Sequence of chain 29.H:
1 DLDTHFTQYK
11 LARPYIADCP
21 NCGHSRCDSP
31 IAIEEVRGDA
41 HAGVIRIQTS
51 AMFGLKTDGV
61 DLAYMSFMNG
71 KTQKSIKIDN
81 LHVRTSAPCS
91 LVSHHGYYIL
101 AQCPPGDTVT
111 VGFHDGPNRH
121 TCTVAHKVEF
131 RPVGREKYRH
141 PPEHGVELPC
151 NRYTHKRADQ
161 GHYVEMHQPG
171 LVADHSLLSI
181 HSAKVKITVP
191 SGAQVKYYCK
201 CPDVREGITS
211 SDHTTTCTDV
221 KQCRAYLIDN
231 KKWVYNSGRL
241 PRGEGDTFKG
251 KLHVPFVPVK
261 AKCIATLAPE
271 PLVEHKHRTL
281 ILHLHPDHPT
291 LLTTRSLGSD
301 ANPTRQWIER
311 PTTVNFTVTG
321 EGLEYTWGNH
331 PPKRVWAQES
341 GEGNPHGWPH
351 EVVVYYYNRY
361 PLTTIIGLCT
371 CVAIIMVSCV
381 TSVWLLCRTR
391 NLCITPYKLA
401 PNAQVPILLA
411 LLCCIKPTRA

Binding-site contacts:
Ligand atom C7 contacts residue ASN315 of chain 29.H at 3.3 Å.
Ligand atom C1 contacts residue VAL314 of chain 29.H at 4.4 Å (hydrophobic).
Ligand atom O5 contacts residue ASN315 of chain 29.H at 2.4 Å (h-bond).
Ligand atom C2 contacts residue ASN315 of chain 29.H at 2.5 Å.
Ligand atom C8 contacts residue ASN315 of chain 29.H at 3.5 Å.
Ligand atom N2 contacts residue ASN315 of chain 29.H at 2.8 Å (h-bond).
Ligand atom O5 contacts residue THR313 of chain 29.H at 4.3 Å.
Ligand atom O7 contacts residue ASN315 of chain 29.H at 4.2 Å.
Ligand atom C5 contacts residue ASN315 of chain 29.H at 3.7 Å.
Ligand atom O5 contacts residue VAL314 of chain 29.H at 3.8 Å.
Ligand atom C3 contacts residue ASN315 of chain 29.H at 3.8 Å.
Ligand atom C1 contacts residue ASN315 of chain 29.H at 1.4 Å.
Ligand atom C6 contacts residue THR313 of chain 29.H at 4.5 Å.
Ligand atom C6 contacts residue ASN315 of chain 29.H at 4.5 Å.
Ligand atom C4 contacts residue ASN315 of chain 29.H at 4.3 Å.
Ligand atom C8 contacts residue ILE281 of chain 29.H at 4.5 Å (hydrophobic).

This protein binds this small molecule.
Small molecule (SMILES): CC(=O)N[C@@H]1[C@@H](O)[C@H](O)[C@@H](CO)O[C@H]1O